Sequence of chain 1.A:
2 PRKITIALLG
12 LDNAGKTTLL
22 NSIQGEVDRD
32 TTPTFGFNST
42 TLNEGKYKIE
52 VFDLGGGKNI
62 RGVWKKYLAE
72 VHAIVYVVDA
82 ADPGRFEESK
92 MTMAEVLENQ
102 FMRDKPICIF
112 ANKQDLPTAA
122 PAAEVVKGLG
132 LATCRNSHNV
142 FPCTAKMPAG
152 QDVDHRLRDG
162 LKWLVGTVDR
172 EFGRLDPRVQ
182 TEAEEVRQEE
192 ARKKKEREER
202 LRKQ

Binding-site contacts:
Ligand atom O2G contacts residue LYS17 of chain 1.A at 2.7 Å (salt-bridge).
Ligand atom O4' contacts residue LYS114 of chain 1.A at 3.1 Å (salt-bridge).
Ligand atom O2A contacts residue THR18 of chain 1.A at 3.5 Å (h-bond).
Ligand atom C6 contacts residue LYS114 of chain 1.A at 3.5 Å.
Ligand atom N1 contacts residue ASP116 of chain 1.A at 2.7 Å (salt-bridge).
Ligand atom O3A contacts residue GLY16 of chain 1.A at 3.2 Å (h-bond).
Ligand atom O1B contacts residue THR18 of chain 1.A at 3.1 Å (h-bond).
Ligand atom O2A contacts residue THR19 of chain 1.A at 2.5 Å (h-bond).
Ligand atom O6 contacts residue LYS147 of chain 1.A at 3.2 Å (salt-bridge).
Ligand atom O1A contacts residue THR32 of chain 1.A at 3.4 Å (h-bond).
Ligand atom PB contacts residue LYS17 of chain 1.A at 3.5 Å.
Ligand atom O3G contacts residue ASP13 of chain 1.A at 3.6 Å.
Ligand atom O1B contacts residue MG1 of chain 1.D at 2.2 Å.
Ligand atom O6 contacts residue ASN113 of chain 1.A at 3.0 Å (h-bond).
Ligand atom O1B contacts residue LYS17 of chain 1.A at 3.5 Å (salt-bridge).
Ligand atom PG contacts residue MG1 of chain 1.D at 3.3 Å.
Ligand atom C6 contacts residue LYS147 of chain 1.A at 3.5 Å.
Ligand atom O2G contacts residue ASP13 of chain 1.A at 3.4 Å.
Ligand atom PB contacts residue MG1 of chain 1.D at 3.4 Å.
Ligand atom O6 contacts residue ALA146 of chain 1.A at 2.9 Å (h-bond).
Ligand atom O2G contacts residue GLY57 of chain 1.A at 3.1 Å (h-bond).
Ligand atom O2' contacts residue LYS147 of chain 1.A at 2.7 Å (salt-bridge).
Ligand atom N2 contacts residue ASP116 of chain 1.A at 2.6 Å (salt-bridge).
Ligand atom O6 contacts residue THR145 of chain 1.A at 3.5 Å.
Ligand atom C4' contacts residue ASN14 of chain 1.A at 3.5 Å.
Ligand atom O3G contacts residue PRO34 of chain 1.A at 3.5 Å.
Ligand atom C2 contacts residue ASP116 of chain 1.A at 3.5 Å.
Ligand atom O1G contacts residue MG1 of chain 1.D at 2.1 Å.
Ligand atom O2B contacts residue LYS17 of chain 1.A at 2.9 Å (salt-bridge).
Ligand atom O2B contacts residue ALA15 of chain 1.A at 3.5 Å (h-bond).
Ligand atom O3G contacts residue THR35 of chain 1.A at 3.4 Å (h-bond).
Ligand atom O2B contacts residue GLY16 of chain 1.A at 3.0 Å (h-bond).
Ligand atom N3B contacts residue ASN14 of chain 1.A at 3.2 Å (h-bond).
Ligand atom O1G contacts residue THR35 of chain 1.A at 2.8 Å (h-bond).
Ligand atom C6 contacts residue ASP116 of chain 1.A at 3.6 Å.
Ligand atom N7 contacts residue ASN113 of chain 1.A at 3.2 Å (h-bond).
Ligand atom O5' contacts residue THR19 of chain 1.A at 3.4 Å (h-bond).
Ligand atom PA contacts residue THR19 of chain 1.A at 3.5 Å.
Ligand atom O2A contacts residue GLY16 of chain 1.A at 3.4 Å.
Ligand atom O6 contacts residue LYS114 of chain 1.A at 3.4 Å.

The protein below binds the small molecule below.
Small molecule (SMILES): Nc1nc2c(ncn2[C@@H]2O[C@H](CO[P](=O)(O)O[P](=O)(O)NP(=O)(O)O)[C@@H](O)[C@H]2O)c(=O)[nH]1